Binding-site contacts:
Ligand atom C1 contacts residue ARG65 of chain 1.C at 3.8 Å.
Ligand atom O7 contacts residue ARG65 of chain 1.C at 3.1 Å (salt-bridge).
Ligand atom C1 contacts residue ASN48 of chain 1.C at 1.4 Å.
Ligand atom C6 contacts residue TYR67 of chain 1.C at 3.4 Å (hydrophobic).
Ligand atom O5 contacts residue ARG65 of chain 1.C at 3.3 Å.
Ligand atom C7 contacts residue ASN164 of chain 1.A at 3.8 Å.
Ligand atom O6 contacts residue ASN73 of chain 1.C at 2.9 Å (h-bond).
Ligand atom C8 contacts residue CYS114 of chain 1.C at 3.5 Å (hydrophobic).
Ligand atom C7 contacts residue SER115 of chain 1.C at 3.8 Å.
Ligand atom O7 contacts residue HIS113 of chain 1.C at 3.5 Å (h-bond).
Ligand atom O7 contacts residue ASN48 of chain 1.C at 3.2 Å (h-bond).
Ligand atom O6 contacts residue TYR67 of chain 1.C at 3.6 Å.
Ligand atom O4 contacts residue ASN164 of chain 1.A at 3.1 Å (h-bond).
Ligand atom C8 contacts residue SER115 of chain 1.C at 3.6 Å.
Ligand atom C1 contacts residue SER115 of chain 1.C at 3.8 Å.
Ligand atom C5 contacts residue ASN48 of chain 1.C at 3.7 Å.
Ligand atom O6 contacts residue ALA152 of chain 1.A at 3.8 Å.
Ligand atom C7 contacts residue SER154 of chain 1.A at 3.8 Å.
Ligand atom N2 contacts residue SER154 of chain 1.A at 3.7 Å.
Ligand atom C8 contacts residue TYR67 of chain 1.C at 3.9 Å (hydrophobic).
Ligand atom O5 contacts residue ASN48 of chain 1.C at 2.4 Å (h-bond).
Ligand atom N2 contacts residue ASN48 of chain 1.C at 2.8 Å (h-bond).
Ligand atom O3 contacts residue SER154 of chain 1.A at 3.1 Å (h-bond).
Ligand atom C8 contacts residue TYR125 of chain 1.C at 4.0 Å (hydrophobic).
Ligand atom C3 contacts residue ASN164 of chain 1.A at 3.9 Å.
Ligand atom C8 contacts residue HIS113 of chain 1.C at 3.8 Å.
Ligand atom O6 contacts residue SER154 of chain 1.A at 3.8 Å.
Ligand atom C1 contacts residue ASN164 of chain 1.A at 4.0 Å.
Ligand atom C7 contacts residue ASN48 of chain 1.C at 3.2 Å.
Ligand atom O6 contacts residue ARG65 of chain 1.C at 2.9 Å (salt-bridge).
Ligand atom O7 contacts residue ASN164 of chain 1.A at 2.7 Å (h-bond).
Ligand atom C2 contacts residue ASN164 of chain 1.A at 3.9 Å.
Ligand atom N2 contacts residue SER115 of chain 1.C at 3.2 Å.
Ligand atom O3 contacts residue GLY153 of chain 1.A at 3.8 Å.
Ligand atom C2 contacts residue ASN48 of chain 1.C at 2.5 Å.
Ligand atom C3 contacts residue ASN48 of chain 1.C at 3.8 Å.
Ligand atom O6 contacts residue LYS135 of chain 1.A at 3.3 Å (salt-bridge).
Ligand atom C8 contacts residue SER154 of chain 1.A at 4.0 Å.
Ligand atom C6 contacts residue ASN73 of chain 1.C at 3.9 Å.
Ligand atom C2 contacts residue ARG65 of chain 1.C at 4.0 Å.

Sequence of chain 1.C:
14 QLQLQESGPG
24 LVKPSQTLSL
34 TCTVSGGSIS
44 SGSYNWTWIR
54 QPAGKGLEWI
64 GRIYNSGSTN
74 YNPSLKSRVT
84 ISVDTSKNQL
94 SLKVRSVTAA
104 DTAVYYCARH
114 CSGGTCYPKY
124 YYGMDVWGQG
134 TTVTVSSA

Sequence of chain 1.A:
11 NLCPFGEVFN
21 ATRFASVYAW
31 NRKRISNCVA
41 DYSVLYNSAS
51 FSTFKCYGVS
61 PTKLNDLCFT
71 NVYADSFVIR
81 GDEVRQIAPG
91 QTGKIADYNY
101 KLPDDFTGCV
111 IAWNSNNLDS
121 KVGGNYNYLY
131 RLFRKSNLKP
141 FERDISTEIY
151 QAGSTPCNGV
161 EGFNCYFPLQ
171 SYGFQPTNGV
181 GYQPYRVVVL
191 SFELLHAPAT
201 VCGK

This protein binds this small molecule.
Small molecule (SMILES): CC(=O)N[C@H]1[C@H](O[C@H]2[C@H](O)[C@@H](NC(C)=O)CO[C@@H]2CO)O[C@H](CO)[C@@H](O[C@@H]2O[C@H](CO[C@H]3O[C@H](CO)[C@@H](O)[C@H](O[C@H]4O[C@H](CO)[C@@H](O)[C@H](O)[C@@H]4O)[C@@H]3O)[C@@H](O)[C@H](O[C@H]3O[C@H](CO)[C@@H](O)[C@H](O)[C@@H]3O)[C@@H]2O)[C@@H]1O